Binding-site contacts:
Ligand atom C5 contacts residue GLY99 of chain 1.A at 3.4 Å.
Ligand atom C6 contacts residue GLY99 of chain 1.A at 3.5 Å.
Ligand atom C9 contacts residue VAL182 of chain 1.A at 3.8 Å (hydrophobic).
Ligand atom C5 contacts residue LEU159 of chain 1.A at 4.1 Å (hydrophobic).
Ligand atom C9 contacts residue ASN153 of chain 1.A at 3.5 Å.
Ligand atom C10 contacts residue GLY99 of chain 1.A at 4.1 Å.
Ligand atom C5 contacts residue PHE170 of chain 1.A at 4.2 Å (hydrophobic).
Ligand atom C4 contacts residue ALA95 of chain 1.A at 4.1 Å (hydrophobic).
Ligand atom C7 contacts residue GLY99 of chain 1.A at 3.8 Å.
Ligand atom C4 contacts residue PHE170 of chain 1.A at 4.0 Å (hydrophobic).
Ligand atom N3 contacts residue MET98 of chain 1.A at 3.7 Å.
Ligand atom C7 contacts residue VAL150 of chain 1.A at 4.2 Å (hydrophobic).
Ligand atom C7 contacts residue PHE170 of chain 1.A at 3.9 Å (hydrophobic).
Ligand atom C9 contacts residue ILE103 of chain 1.A at 3.8 Å (hydrophobic).
Ligand atom C18 contacts residue ASN433 of chain 1.A at 3.8 Å.
Ligand atom C5 contacts residue ALA95 of chain 1.A at 3.1 Å (hydrophobic).
Ligand atom C6 contacts residue LEU159 of chain 1.A at 3.7 Å (hydrophobic).
Ligand atom O17 contacts residue PHE170 of chain 1.A at 3.8 Å.
Ligand atom C6 contacts residue PHE170 of chain 1.A at 4.1 Å (hydrophobic).
Ligand atom N3 contacts residue THR169 of chain 1.A at 3.6 Å.
Ligand atom I1 contacts residue TYR459 of chain 1.A at 3.8 Å.
Ligand atom C2 contacts residue THR169 of chain 1.A at 4.1 Å.
Ligand atom O17 contacts residue GLN172 of chain 1.A at 2.8 Å (h-bond).
Ligand atom C16 contacts residue LEU432 of chain 1.A at 3.7 Å (hydrophobic).
Ligand atom N15 contacts residue LEU432 of chain 1.A at 3.7 Å.
Ligand atom C6 contacts residue VAL150 of chain 1.A at 3.8 Å (hydrophobic).
Ligand atom C18 contacts residue LEU432 of chain 1.A at 3.5 Å (hydrophobic).
Ligand atom C10 contacts residue PHE170 of chain 1.A at 3.7 Å (hydrophobic).
Ligand atom C11 contacts residue GLY99 of chain 1.A at 4.0 Å.
Ligand atom C6 contacts residue ALA95 of chain 1.A at 3.7 Å (hydrophobic).
Ligand atom C11 contacts residue PHE170 of chain 1.A at 3.8 Å (hydrophobic).
Ligand atom C9 contacts residue PHE170 of chain 1.A at 4.0 Å (hydrophobic).
Ligand atom C16 contacts residue GLN172 of chain 1.A at 3.4 Å.
Ligand atom C4 contacts residue GLY99 of chain 1.A at 3.7 Å.
Ligand atom N3 contacts residue GLY99 of chain 1.A at 4.1 Å.
Ligand atom C18 contacts residue VAL183 of chain 1.A at 4.2 Å (hydrophobic).
Ligand atom C18 contacts residue GLN172 of chain 1.A at 3.4 Å.
Ligand atom C14 contacts residue PHE170 of chain 1.A at 3.9 Å (hydrophobic).
Ligand atom O8 contacts residue ASN153 of chain 1.A at 3.4 Å (h-bond).
Ligand atom O8 contacts residue VAL150 of chain 1.A at 3.8 Å.

Sequence of chain 1.A:
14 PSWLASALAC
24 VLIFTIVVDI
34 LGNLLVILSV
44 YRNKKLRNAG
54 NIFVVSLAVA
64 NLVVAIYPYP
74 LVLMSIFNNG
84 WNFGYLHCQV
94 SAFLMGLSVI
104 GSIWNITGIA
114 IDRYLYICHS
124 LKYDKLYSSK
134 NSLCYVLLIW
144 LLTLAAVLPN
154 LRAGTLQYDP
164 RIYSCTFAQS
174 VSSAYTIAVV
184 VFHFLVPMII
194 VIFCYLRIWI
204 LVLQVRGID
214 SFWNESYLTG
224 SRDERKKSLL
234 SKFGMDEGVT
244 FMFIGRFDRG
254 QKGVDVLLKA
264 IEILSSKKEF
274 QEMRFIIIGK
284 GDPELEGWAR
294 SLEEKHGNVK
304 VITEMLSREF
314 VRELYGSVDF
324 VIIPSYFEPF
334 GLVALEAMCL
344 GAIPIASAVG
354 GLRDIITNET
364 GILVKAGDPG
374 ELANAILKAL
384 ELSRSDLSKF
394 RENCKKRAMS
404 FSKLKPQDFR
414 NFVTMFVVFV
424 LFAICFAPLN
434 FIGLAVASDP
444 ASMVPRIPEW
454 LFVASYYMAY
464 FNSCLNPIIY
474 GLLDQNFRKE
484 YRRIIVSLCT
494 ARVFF

This protein binds this small molecule.
Small molecule (SMILES): COc1ccc2[nH]c(I)c(CCNC(C)=O)c2c1